Sequence of chain 30.K:
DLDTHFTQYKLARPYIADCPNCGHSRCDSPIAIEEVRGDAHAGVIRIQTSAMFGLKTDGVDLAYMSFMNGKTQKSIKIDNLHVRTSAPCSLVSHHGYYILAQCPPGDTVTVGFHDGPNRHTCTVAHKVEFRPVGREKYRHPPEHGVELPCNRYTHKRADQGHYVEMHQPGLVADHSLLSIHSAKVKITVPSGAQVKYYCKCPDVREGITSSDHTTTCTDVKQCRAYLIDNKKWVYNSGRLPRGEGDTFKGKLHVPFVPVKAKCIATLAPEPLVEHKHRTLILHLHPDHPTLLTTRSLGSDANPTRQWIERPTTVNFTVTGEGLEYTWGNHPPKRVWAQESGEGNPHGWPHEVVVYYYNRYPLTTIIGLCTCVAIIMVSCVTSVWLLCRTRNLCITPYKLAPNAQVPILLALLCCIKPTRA

This small molecule binds to this protein.
Small molecule (SMILES): CC(=O)N[C@@H]1[C@@H](O)[C@H](O)[C@@H](CO)O[C@H]1O

Binding-site contacts:
Ligand atom O5 contacts residue THR313 of chain 30.K at 4.3 Å.
Ligand atom O5 contacts residue VAL314 of chain 30.K at 3.8 Å.
Ligand atom C5 contacts residue ASN315 of chain 30.K at 3.7 Å.
Ligand atom O5 contacts residue ASN315 of chain 30.K at 2.4 Å (h-bond).
Ligand atom C7 contacts residue ASN315 of chain 30.K at 3.3 Å.
Ligand atom C4 contacts residue ASN315 of chain 30.K at 4.3 Å.
Ligand atom C6 contacts residue THR313 of chain 30.K at 4.5 Å.
Ligand atom C2 contacts residue ASN315 of chain 30.K at 2.5 Å.
Ligand atom C8 contacts residue ILE281 of chain 30.K at 4.5 Å (hydrophobic).
Ligand atom C6 contacts residue ASN315 of chain 30.K at 4.5 Å.
Ligand atom C1 contacts residue VAL314 of chain 30.K at 4.4 Å (hydrophobic).
Ligand atom C3 contacts residue ASN315 of chain 30.K at 3.8 Å.
Ligand atom N2 contacts residue ASN315 of chain 30.K at 2.8 Å (h-bond).
Ligand atom C1 contacts residue ASN315 of chain 30.K at 1.4 Å.
Ligand atom C8 contacts residue ASN315 of chain 30.K at 3.5 Å.
Ligand atom O7 contacts residue ASN315 of chain 30.K at 4.2 Å.